This small molecule binds to this protein.
Small molecule (SMILES): CC(=O)N[C@H]1[C@H](O[C@H]2[C@H](O)[C@@H](NC(C)=O)CO[C@@H]2CO)O[C@H](CO)[C@@H](O)[C@@H]1O

Binding-site contacts:
Ligand atom C5 contacts residue ASN108 of chain 1.B at 3.7 Å.
Ligand atom C8 contacts residue VAL106 of chain 1.B at 4.2 Å (hydrophobic).
Ligand atom O7 contacts residue TYR142 of chain 1.B at 3.8 Å.
Ligand atom N2 contacts residue PHE118 of chain 1.B at 3.2 Å.
Ligand atom O5 contacts residue ASN108 of chain 1.B at 2.4 Å (h-bond).
Ligand atom C1 contacts residue PHE118 of chain 1.B at 4.1 Å (hydrophobic).
Ligand atom C3 contacts residue ASP144 of chain 1.B at 4.0 Å.
Ligand atom C3 contacts residue ASN108 of chain 1.B at 3.8 Å.
Ligand atom C4 contacts residue ASN108 of chain 1.B at 4.2 Å.
Ligand atom N2 contacts residue ASN108 of chain 1.B at 3.0 Å (h-bond).
Ligand atom O3 contacts residue ASN148 of chain 1.B at 4.0 Å.
Ligand atom C7 contacts residue ASP144 of chain 1.B at 3.6 Å.
Ligand atom C2 contacts residue ASP144 of chain 1.B at 3.9 Å.
Ligand atom O5 contacts residue ASP144 of chain 1.B at 4.0 Å.
Ligand atom O3 contacts residue PHE118 of chain 1.B at 4.0 Å.
Ligand atom C8 contacts residue ASN108 of chain 1.B at 4.4 Å.
Ligand atom C7 contacts residue TYR142 of chain 1.B at 4.1 Å (hydrophobic).
Ligand atom O7 contacts residue ASP144 of chain 1.B at 2.9 Å (salt-bridge).
Ligand atom C5 contacts residue ASP144 of chain 1.B at 4.3 Å.
Ligand atom O7 contacts residue CYS143 of chain 1.B at 3.9 Å.
Ligand atom C2 contacts residue PHE118 of chain 1.B at 3.9 Å (hydrophobic).
Ligand atom O6 contacts residue ASN148 of chain 1.B at 3.7 Å.
Ligand atom C2 contacts residue ASN108 of chain 1.B at 2.5 Å.
Ligand atom C8 contacts residue PHE118 of chain 1.B at 3.5 Å (hydrophobic).
Ligand atom O3 contacts residue ASP144 of chain 1.B at 3.2 Å (salt-bridge).
Ligand atom O7 contacts residue ASN108 of chain 1.B at 3.9 Å.
Ligand atom C8 contacts residue ASN148 of chain 1.B at 4.3 Å.
Ligand atom C4 contacts residue ASP144 of chain 1.B at 4.4 Å.
Ligand atom C8 contacts residue TYR142 of chain 1.B at 4.2 Å (hydrophobic).
Ligand atom C8 contacts residue ASP144 of chain 1.B at 4.3 Å.
Ligand atom O7 contacts residue ASN148 of chain 1.B at 4.4 Å.
Ligand atom N2 contacts residue ASP144 of chain 1.B at 4.4 Å.
Ligand atom C3 contacts residue PHE118 of chain 1.B at 3.5 Å (hydrophobic).
Ligand atom C6 contacts residue ASP144 of chain 1.B at 3.9 Å.
Ligand atom C7 contacts residue ASN108 of chain 1.B at 3.6 Å.
Ligand atom C8 contacts residue CYS143 of chain 1.B at 4.2 Å (hydrophobic).
Ligand atom C1 contacts residue ASN108 of chain 1.B at 1.4 Å.
Ligand atom C8 contacts residue GLY107 of chain 1.B at 3.9 Å.
Ligand atom O6 contacts residue ASP144 of chain 1.B at 3.3 Å (salt-bridge).
Ligand atom C7 contacts residue PHE118 of chain 1.B at 4.1 Å (hydrophobic).

Sequence of chain 1.B:
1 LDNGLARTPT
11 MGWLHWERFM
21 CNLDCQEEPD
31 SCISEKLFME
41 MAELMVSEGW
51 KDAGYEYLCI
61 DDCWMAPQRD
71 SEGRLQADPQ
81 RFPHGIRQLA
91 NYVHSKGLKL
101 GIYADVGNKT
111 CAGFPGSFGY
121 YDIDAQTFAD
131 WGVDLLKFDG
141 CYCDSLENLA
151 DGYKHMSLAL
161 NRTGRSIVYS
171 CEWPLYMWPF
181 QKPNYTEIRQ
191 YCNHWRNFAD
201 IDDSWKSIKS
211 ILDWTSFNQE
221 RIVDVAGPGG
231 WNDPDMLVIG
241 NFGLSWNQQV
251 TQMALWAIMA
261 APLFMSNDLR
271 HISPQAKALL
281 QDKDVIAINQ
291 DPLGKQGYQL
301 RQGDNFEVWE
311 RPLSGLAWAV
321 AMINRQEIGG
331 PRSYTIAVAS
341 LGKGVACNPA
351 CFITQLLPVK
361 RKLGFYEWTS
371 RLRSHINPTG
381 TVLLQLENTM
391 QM